Binding-site contacts:
Ligand atom O2B contacts residue MG1 of chain 1.F at 1.9 Å.
Ligand atom C2' contacts residue TYR262 of chain 1.A at 3.5 Å (hydrophobic).
Ligand atom C5' contacts residue TYR203 of chain 1.A at 3.4 Å (hydrophobic).
Ligand atom O4' contacts residue HIS103 of chain 1.A at 3.2 Å (h-bond).
Ligand atom PB contacts residue MG1 of chain 1.F at 3.2 Å.
Ligand atom O1G contacts residue MG1 of chain 1.F at 1.8 Å.
Ligand atom O1G contacts residue LYS200 of chain 1.A at 3.1 Å (salt-bridge).
Ligand atom C3' contacts residue TYR203 of chain 1.A at 3.7 Å (hydrophobic).
Ligand atom N1 contacts residue HIS103 of chain 1.A at 3.2 Å.
Ligand atom C2' contacts residue LEU38 of chain 1.A at 3.6 Å (hydrophobic).
Ligand atom C6 contacts residue HIS103 of chain 1.A at 3.1 Å.
Ligand atom C5 contacts residue HIS103 of chain 1.A at 3.5 Å.
Ligand atom O3G contacts residue TYR203 of chain 1.A at 2.7 Å (h-bond).
Ligand atom O2A contacts residue HIS103 of chain 1.A at 2.7 Å (h-bond).
Ligand atom O3G contacts residue LYS200 of chain 1.A at 3.7 Å.
Ligand atom O3' contacts residue LEU38 of chain 1.A at 3.5 Å.
Ligand atom C3' contacts residue ASP207 of chain 1.A at 3.4 Å.
Ligand atom O3A contacts residue ASP199 of chain 1.A at 3.5 Å (salt-bridge).
Ligand atom O3' contacts residue GLN37 of chain 1.A at 3.0 Å (h-bond).
Ligand atom O2G contacts residue ARG254 of chain 1.A at 3.1 Å (salt-bridge).
Ligand atom O3G contacts residue ARG254 of chain 1.A at 3.0 Å (salt-bridge).
Ligand atom O5' contacts residue HIS103 of chain 1.A at 3.0 Å (h-bond).
Ligand atom O2 contacts residue LEU38 of chain 1.A at 3.6 Å.
Ligand atom C1' contacts residue HIS103 of chain 1.A at 3.6 Å.
Ligand atom O3' contacts residue TYR203 of chain 1.A at 3.7 Å.
Ligand atom O2A contacts residue HIS121 of chain 1.A at 3.4 Å (h-bond).
Ligand atom O2B contacts residue ARG94 of chain 1.A at 3.3 Å (salt-bridge).
Ligand atom O1A contacts residue ASP199 of chain 1.A at 3.5 Å (salt-bridge).
Ligand atom O3B contacts residue MG1 of chain 1.F at 3.6 Å.
Ligand atom PA contacts residue HIS103 of chain 1.A at 3.4 Å.
Ligand atom O3' contacts residue ASP207 of chain 1.A at 2.6 Å (salt-bridge).
Ligand atom O4' contacts residue ARG52 of chain 1.A at 3.1 Å (salt-bridge).
Ligand atom O2A contacts residue HIS98 of chain 1.A at 3.3 Å (h-bond).
Ligand atom PG contacts residue MG1 of chain 1.F at 3.1 Å.
Ligand atom O1B contacts residue HIS121 of chain 1.A at 3.5 Å (h-bond).
Ligand atom C1' contacts residue LEU38 of chain 1.A at 3.8 Å (hydrophobic).
Ligand atom C2 contacts residue HIS103 of chain 1.A at 3.8 Å.
Ligand atom O1A contacts residue ARG52 of chain 1.A at 3.0 Å (salt-bridge).
Ligand atom O3A contacts residue ARG94 of chain 1.A at 3.4 Å (salt-bridge).
Ligand atom N4 contacts residue GLN263 of chain 1.A at 3.1 Å (h-bond).

This protein binds this small molecule.
Small molecule (SMILES): Nc1ccn([C@H]2C[C@H](O)[C@@H](CO[P](=O)(O)O[P](=O)(O)OP(=O)(O)O)O2)c(=O)n1

Sequence of chain 1.A:
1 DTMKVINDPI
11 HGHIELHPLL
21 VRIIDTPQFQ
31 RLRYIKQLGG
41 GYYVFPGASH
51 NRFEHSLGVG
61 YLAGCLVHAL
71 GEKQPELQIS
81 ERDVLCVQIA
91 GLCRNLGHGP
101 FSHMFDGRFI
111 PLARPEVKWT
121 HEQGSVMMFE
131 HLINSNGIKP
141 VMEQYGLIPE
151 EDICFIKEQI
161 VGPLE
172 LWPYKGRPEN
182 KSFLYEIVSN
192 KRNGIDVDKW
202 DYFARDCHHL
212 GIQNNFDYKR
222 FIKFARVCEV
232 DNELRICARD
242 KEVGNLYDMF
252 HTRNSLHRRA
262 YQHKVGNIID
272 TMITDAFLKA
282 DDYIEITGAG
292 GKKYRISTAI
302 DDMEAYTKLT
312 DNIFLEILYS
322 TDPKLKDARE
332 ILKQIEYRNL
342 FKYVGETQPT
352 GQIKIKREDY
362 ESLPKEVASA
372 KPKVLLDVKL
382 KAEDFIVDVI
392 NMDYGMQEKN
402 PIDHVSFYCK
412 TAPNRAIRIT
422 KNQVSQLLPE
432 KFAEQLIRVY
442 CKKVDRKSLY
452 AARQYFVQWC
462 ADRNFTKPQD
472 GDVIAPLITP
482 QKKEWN